Sequence of chain 1.C:
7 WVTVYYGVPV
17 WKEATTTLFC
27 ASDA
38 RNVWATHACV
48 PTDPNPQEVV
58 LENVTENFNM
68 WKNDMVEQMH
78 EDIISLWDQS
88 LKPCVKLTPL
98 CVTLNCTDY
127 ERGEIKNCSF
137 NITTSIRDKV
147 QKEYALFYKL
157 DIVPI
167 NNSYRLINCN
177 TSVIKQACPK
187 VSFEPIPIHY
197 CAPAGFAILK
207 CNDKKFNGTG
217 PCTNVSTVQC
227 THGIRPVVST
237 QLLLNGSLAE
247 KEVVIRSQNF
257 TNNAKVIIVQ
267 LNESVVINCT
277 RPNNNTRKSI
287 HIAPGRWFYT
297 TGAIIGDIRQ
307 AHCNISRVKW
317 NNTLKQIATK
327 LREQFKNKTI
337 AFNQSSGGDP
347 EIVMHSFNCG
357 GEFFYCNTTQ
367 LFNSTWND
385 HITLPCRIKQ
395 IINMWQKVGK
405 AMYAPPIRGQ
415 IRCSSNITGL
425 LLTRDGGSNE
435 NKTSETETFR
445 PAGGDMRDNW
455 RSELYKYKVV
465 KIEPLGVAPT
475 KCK

This small molecule binds to this protein.
Small molecule (SMILES): CC(=O)N[C@@H]1[C@@H](O)[C@H](O)[C@@H](CO)O[C@H]1O

Binding-site contacts:
Ligand atom C7 contacts residue VAL272 of chain 1.C at 4.1 Å (hydrophobic).
Ligand atom C8 contacts residue SER419 of chain 1.C at 3.3 Å.
Ligand atom C7 contacts residue ASN420 of chain 1.C at 3.3 Å.
Ligand atom N2 contacts residue SER419 of chain 1.C at 4.5 Å.
Ligand atom C8 contacts residue SER418 of chain 1.C at 3.6 Å.
Ligand atom N2 contacts residue ASN420 of chain 1.C at 2.8 Å (h-bond).
Ligand atom C7 contacts residue SER419 of chain 1.C at 4.2 Å.
Ligand atom C4 contacts residue ASN420 of chain 1.C at 4.2 Å.
Ligand atom C5 contacts residue ASN420 of chain 1.C at 3.7 Å.
Ligand atom O5 contacts residue ASN420 of chain 1.C at 2.4 Å (h-bond).
Ligand atom C3 contacts residue ASN420 of chain 1.C at 3.8 Å.
Ligand atom C2 contacts residue ASN420 of chain 1.C at 2.4 Å.
Ligand atom O7 contacts residue VAL272 of chain 1.C at 3.6 Å.
Ligand atom O7 contacts residue ASN420 of chain 1.C at 3.6 Å.
Ligand atom C8 contacts residue ASN420 of chain 1.C at 4.2 Å.
Ligand atom C1 contacts residue ASN420 of chain 1.C at 1.5 Å.
Ligand atom C8 contacts residue VAL272 of chain 1.C at 4.1 Å (hydrophobic).